Sequence of chain 1.E:
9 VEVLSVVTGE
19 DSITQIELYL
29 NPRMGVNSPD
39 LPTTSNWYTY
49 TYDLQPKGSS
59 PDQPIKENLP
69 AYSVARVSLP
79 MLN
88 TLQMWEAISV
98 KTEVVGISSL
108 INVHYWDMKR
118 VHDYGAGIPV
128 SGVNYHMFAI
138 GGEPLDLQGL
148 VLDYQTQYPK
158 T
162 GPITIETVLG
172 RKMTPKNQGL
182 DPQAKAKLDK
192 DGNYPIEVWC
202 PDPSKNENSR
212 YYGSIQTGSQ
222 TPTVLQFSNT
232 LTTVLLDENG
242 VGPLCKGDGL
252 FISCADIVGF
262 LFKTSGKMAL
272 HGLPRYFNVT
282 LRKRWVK

Binding-site contacts:
Ligand atom C6 contacts residue ASP51 of chain 1.E at 3.5 Å.
Ligand atom O1A contacts residue SER266 of chain 1.E at 2.5 Å (h-bond).
Ligand atom C5 contacts residue ASP51 of chain 1.E at 3.4 Å.
Ligand atom C4 contacts residue LYS264 of chain 1.E at 3.5 Å.
Ligand atom C10 contacts residue LYS264 of chain 1.E at 3.9 Å.
Ligand atom O4 contacts residue TRP45 of chain 1.E at 3.4 Å.
Ligand atom C10 contacts residue TRP45 of chain 1.E at 3.9 Å (hydrophobic).
Ligand atom O10 contacts residue TRP45 of chain 1.E at 3.3 Å (h-bond).
Ligand atom O1B contacts residue LYS268 of chain 1.E at 3.4 Å.
Ligand atom C11 contacts residue TRP45 of chain 1.E at 4.3 Å (hydrophobic).
Ligand atom O8 contacts residue LYS268 of chain 1.E at 3.1 Å (salt-bridge).
Ligand atom N5 contacts residue ASP51 of chain 1.E at 2.6 Å (salt-bridge).
Ligand atom C11 contacts residue LYS264 of chain 1.E at 4.0 Å.
Ligand atom O1A contacts residue ASP114 of chain 1.E at 4.4 Å.
Ligand atom C10 contacts residue ASP51 of chain 1.E at 3.5 Å.
Ligand atom C1 contacts residue SER266 of chain 1.E at 3.4 Å.
Ligand atom O9 contacts residue LYS268 of chain 1.E at 4.2 Å.
Ligand atom C8 contacts residue LYS268 of chain 1.E at 4.4 Å.
Ligand atom C3 contacts residue ASP114 of chain 1.E at 4.0 Å.
Ligand atom O4 contacts residue LYS264 of chain 1.E at 2.8 Å (salt-bridge).
Ligand atom C4 contacts residue ASP51 of chain 1.E at 3.8 Å.
Ligand atom C5 contacts residue LYS264 of chain 1.E at 4.2 Å.
Ligand atom O4 contacts residue ASP51 of chain 1.E at 4.5 Å.
Ligand atom O1B contacts residue SER266 of chain 1.E at 3.6 Å.
Ligand atom C7 contacts residue ASP51 of chain 1.E at 4.2 Å.
Ligand atom N5 contacts residue LYS264 of chain 1.E at 3.6 Å (salt-bridge).
Ligand atom C11 contacts residue ASP51 of chain 1.E at 3.5 Å.
Ligand atom C1 contacts residue LYS268 of chain 1.E at 3.9 Å.
Ligand atom C11 contacts residue TYR50 of chain 1.E at 3.6 Å (hydrophobic).
Ligand atom O1A contacts residue LYS268 of chain 1.E at 4.0 Å.

A small-molecule ligand and the protein it binds are described below.
Small molecule (SMILES): CC(=O)N[C@H]1[C@H]([C@H](O)[C@H](O)CO)O[C@@](O)(C(=O)O)C[C@@H]1O